Sequence of chain 1.E:
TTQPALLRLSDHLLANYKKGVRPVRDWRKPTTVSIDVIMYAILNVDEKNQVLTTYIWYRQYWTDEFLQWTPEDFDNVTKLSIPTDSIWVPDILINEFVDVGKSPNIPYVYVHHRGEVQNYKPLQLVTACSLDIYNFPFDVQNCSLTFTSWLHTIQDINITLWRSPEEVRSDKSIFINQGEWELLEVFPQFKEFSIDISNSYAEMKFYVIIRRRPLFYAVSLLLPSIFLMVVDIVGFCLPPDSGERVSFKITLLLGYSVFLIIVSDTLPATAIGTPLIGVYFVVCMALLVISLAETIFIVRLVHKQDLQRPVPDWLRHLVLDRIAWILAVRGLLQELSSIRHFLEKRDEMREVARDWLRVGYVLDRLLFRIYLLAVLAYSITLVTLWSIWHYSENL

Binding-site contacts:
Ligand atom C1 contacts residue PHE271 of chain 1.E at 4.1 Å (hydrophobic).
Ligand atom C8 contacts residue ASN239 of chain 1.E at 4.5 Å.
Ligand atom C5 contacts residue ASN239 of chain 1.E at 3.6 Å.
Ligand atom O5 contacts residue ASN239 of chain 1.E at 2.3 Å (h-bond).
Ligand atom O5 contacts residue THR241 of chain 1.E at 3.9 Å.
Ligand atom C4 contacts residue ASN239 of chain 1.E at 4.2 Å.
Ligand atom O7 contacts residue ASN239 of chain 1.E at 3.2 Å (h-bond).
Ligand atom C4 contacts residue PHE271 of chain 1.E at 4.4 Å (hydrophobic).
Ligand atom C6 contacts residue THR241 of chain 1.E at 3.9 Å.
Ligand atom O4 contacts residue PHE271 of chain 1.E at 4.3 Å.
Ligand atom C7 contacts residue ILE235 of chain 1.E at 4.5 Å (hydrophobic).
Ligand atom N2 contacts residue ILE235 of chain 1.E at 4.5 Å.
Ligand atom C5 contacts residue PHE271 of chain 1.E at 3.7 Å (hydrophobic).
Ligand atom C3 contacts residue ASN239 of chain 1.E at 3.8 Å.
Ligand atom C2 contacts residue ASN239 of chain 1.E at 2.5 Å.
Ligand atom C8 contacts residue ILE235 of chain 1.E at 3.7 Å (hydrophobic).
Ligand atom O6 contacts residue THR241 of chain 1.E at 3.5 Å.
Ligand atom O5 contacts residue PHE271 of chain 1.E at 4.3 Å.
Ligand atom C6 contacts residue PHE271 of chain 1.E at 4.4 Å (hydrophobic).
Ligand atom N2 contacts residue ASN239 of chain 1.E at 2.9 Å (h-bond).
Ligand atom C7 contacts residue ASN239 of chain 1.E at 3.3 Å.
Ligand atom C1 contacts residue ASN239 of chain 1.E at 1.4 Å.

The protein below binds the small molecule below.
Small molecule (SMILES): CC(=O)N[C@@H]1[C@@H](O)[C@H](O)[C@@H](CO)O[C@H]1O